A small-molecule ligand and the protein it binds are described below.
Small molecule (SMILES): CC(=O)N[C@H]1[C@H](O[C@H]2[C@H](O)[C@@H](NC(C)=O)CO[C@@H]2CO)O[C@H](CO)[C@@H](O[C@@H]2O[C@H](CO[C@H]3O[C@H](CO[C@H]4O[C@H](CO)[C@@H](O)[C@H](O)[C@@H]4O)[C@@H](O)[C@H](O)[C@@H]3O)[C@@H](O)[C@H](O)[C@@H]2O)[C@@H]1O

Binding-site contacts:
Ligand atom C3 contacts residue TRP187 of chain 1.D at 3.5 Å (hydrophobic).
Ligand atom O5 contacts residue ASN141 of chain 1.D at 2.4 Å (h-bond).
Ligand atom C1 contacts residue LYS185 of chain 1.D at 3.6 Å.
Ligand atom C3 contacts residue HIS186 of chain 1.D at 4.0 Å.
Ligand atom C2 contacts residue ASN141 of chain 1.D at 2.5 Å.
Ligand atom O3 contacts residue TRP187 of chain 1.D at 3.5 Å.
Ligand atom C2 contacts residue TRP184 of chain 1.D at 4.0 Å (hydrophobic).
Ligand atom C1 contacts residue ASN141 of chain 1.D at 1.4 Å.
Ligand atom N2 contacts residue ASN141 of chain 1.D at 2.9 Å (h-bond).
Ligand atom N2 contacts residue HIS186 of chain 1.D at 3.6 Å (h-bond).
Ligand atom O2 contacts residue HIS186 of chain 1.D at 3.8 Å.
Ligand atom O7 contacts residue THR202 of chain 1.D at 3.6 Å.
Ligand atom C8 contacts residue HIS186 of chain 1.D at 3.6 Å.
Ligand atom C2 contacts residue HIS186 of chain 1.D at 4.0 Å.
Ligand atom C6 contacts residue THR143 of chain 1.D at 3.8 Å.
Ligand atom C2 contacts residue HIS186 of chain 1.D at 4.0 Å.
Ligand atom O6 contacts residue THR143 of chain 1.D at 4.0 Å.
Ligand atom O7 contacts residue HIS186 of chain 1.D at 3.1 Å.
Ligand atom O4 contacts residue HIS204 of chain 1.D at 3.8 Å.
Ligand atom O5 contacts residue TRP187 of chain 1.D at 3.4 Å.
Ligand atom O6 contacts residue TRP187 of chain 1.D at 3.5 Å.
Ligand atom C6 contacts residue TRP184 of chain 1.D at 4.0 Å (hydrophobic).
Ligand atom O4 contacts residue TRP187 of chain 1.D at 3.7 Å.
Ligand atom C1 contacts residue HIS204 of chain 1.D at 4.0 Å.
Ligand atom C1 contacts residue HIS186 of chain 1.D at 4.0 Å.
Ligand atom C5 contacts residue ASN141 of chain 1.D at 3.7 Å.
Ligand atom C5 contacts residue TRP184 of chain 1.D at 3.7 Å (hydrophobic).
Ligand atom C7 contacts residue ILE206 of chain 1.D at 3.9 Å (hydrophobic).
Ligand atom C7 contacts residue HIS186 of chain 1.D at 3.3 Å.
Ligand atom C6 contacts residue LYS185 of chain 1.D at 3.5 Å.
Ligand atom O3 contacts residue HIS186 of chain 1.D at 2.9 Å (h-bond).
Ligand atom C5 contacts residue HIS204 of chain 1.D at 3.9 Å.
Ligand atom C8 contacts residue ILE206 of chain 1.D at 3.7 Å (hydrophobic).
Ligand atom O4 contacts residue TYR189 of chain 1.D at 3.0 Å (h-bond).
Ligand atom C7 contacts residue ASN141 of chain 1.D at 3.0 Å.
Ligand atom O5 contacts residue TRP184 of chain 1.D at 3.8 Å.
Ligand atom C3 contacts residue ASN141 of chain 1.D at 3.8 Å.
Ligand atom O2 contacts residue TRP187 of chain 1.D at 3.2 Å (h-bond).
Ligand atom O7 contacts residue ASN141 of chain 1.D at 2.8 Å (h-bond).
Ligand atom C3 contacts residue HIS204 of chain 1.D at 3.9 Å.

Sequence of chain 1.D:
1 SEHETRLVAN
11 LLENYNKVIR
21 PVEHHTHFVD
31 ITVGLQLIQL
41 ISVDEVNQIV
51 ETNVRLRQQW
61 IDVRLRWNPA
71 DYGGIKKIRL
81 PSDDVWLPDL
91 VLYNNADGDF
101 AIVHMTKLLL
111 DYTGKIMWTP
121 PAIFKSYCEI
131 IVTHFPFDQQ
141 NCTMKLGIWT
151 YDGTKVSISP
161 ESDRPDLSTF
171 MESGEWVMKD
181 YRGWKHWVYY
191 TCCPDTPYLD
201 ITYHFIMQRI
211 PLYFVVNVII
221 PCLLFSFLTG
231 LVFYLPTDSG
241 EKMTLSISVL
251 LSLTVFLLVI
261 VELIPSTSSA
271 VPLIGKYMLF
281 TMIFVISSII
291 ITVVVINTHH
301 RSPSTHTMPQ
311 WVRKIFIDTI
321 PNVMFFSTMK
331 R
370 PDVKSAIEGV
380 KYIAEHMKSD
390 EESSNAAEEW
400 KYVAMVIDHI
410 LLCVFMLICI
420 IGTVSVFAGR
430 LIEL